Sequence of chain 1.A:
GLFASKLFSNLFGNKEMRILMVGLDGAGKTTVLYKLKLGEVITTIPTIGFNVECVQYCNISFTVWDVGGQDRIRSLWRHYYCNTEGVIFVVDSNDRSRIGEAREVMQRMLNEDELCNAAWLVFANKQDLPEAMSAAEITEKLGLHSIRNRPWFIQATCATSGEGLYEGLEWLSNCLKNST

Binding-site contacts:
Ligand atom C4 contacts residue CYS176 of chain 1.A at 3.0 Å (hydrophobic).
Ligand atom C9 contacts residue LYS178 of chain 1.A at 4.3 Å.
Ligand atom C1 contacts residue ASN175 of chain 1.A at 4.4 Å.
Ligand atom C1 contacts residue THR181 of chain 1.A at 3.8 Å.
Ligand atom C2 contacts residue CYS176 of chain 1.A at 3.2 Å (hydrophobic).
Ligand atom C9 contacts residue THR181 of chain 1.A at 4.3 Å.
Ligand atom C8 contacts residue THR181 of chain 1.A at 2.8 Å.
Ligand atom C3 contacts residue ASN175 of chain 1.A at 4.2 Å.
Ligand atom C3 contacts residue CYS176 of chain 1.A at 3.9 Å (hydrophobic).
Ligand atom C2 contacts residue ASN175 of chain 1.A at 3.9 Å.
Ligand atom C9 contacts residue ASN175 of chain 1.A at 3.7 Å.
Ligand atom S1 contacts residue CYS176 of chain 1.A at 2.0 Å (h-bond).
Ligand atom C2 contacts residue THR181 of chain 1.A at 3.8 Å.
Ligand atom S1 contacts residue THR181 of chain 1.A at 4.0 Å.
Ligand atom C1 contacts residue CYS176 of chain 1.A at 4.5 Å (hydrophobic).

This protein binds this small molecule.
Small molecule (SMILES): CC1(C)C=C(CSS(C)(=O)=O)C(C)(C)N1[O]